This small molecule binds to this protein.
Small molecule (SMILES): CC(=O)N[C@@H]1[C@@H](O)[C@H](O)[C@@H](CO)O[C@H]1O

Sequence of chain 1.B:
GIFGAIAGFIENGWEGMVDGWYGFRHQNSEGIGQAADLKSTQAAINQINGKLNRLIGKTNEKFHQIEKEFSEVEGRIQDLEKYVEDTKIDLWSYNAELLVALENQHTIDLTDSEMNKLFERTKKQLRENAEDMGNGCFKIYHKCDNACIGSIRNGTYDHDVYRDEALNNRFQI

Binding-site contacts:
Ligand atom N2 contacts residue THR156 of chain 1.B at 3.8 Å.
Ligand atom O6 contacts residue ALA147 of chain 1.B at 4.0 Å.
Ligand atom C4 contacts residue ASN154 of chain 1.B at 4.2 Å.
Ligand atom O5 contacts residue GLY150 of chain 1.B at 4.4 Å.
Ligand atom C8 contacts residue ASN154 of chain 1.B at 4.2 Å.
Ligand atom O5 contacts residue ASN154 of chain 1.B at 2.4 Å (h-bond).
Ligand atom N2 contacts residue ASN154 of chain 1.B at 2.9 Å (h-bond).
Ligand atom C5 contacts residue ASN154 of chain 1.B at 3.7 Å.
Ligand atom O6 contacts residue GLY150 of chain 1.B at 4.1 Å.
Ligand atom C3 contacts residue ASN154 of chain 1.B at 3.8 Å.
Ligand atom C7 contacts residue ASN154 of chain 1.B at 3.8 Å.
Ligand atom O7 contacts residue THR156 of chain 1.B at 4.3 Å.
Ligand atom C1 contacts residue THR156 of chain 1.B at 4.0 Å.
Ligand atom C1 contacts residue ASN154 of chain 1.B at 1.4 Å.
Ligand atom O6 contacts residue SER151 of chain 1.B at 4.3 Å.
Ligand atom C2 contacts residue ASN154 of chain 1.B at 2.4 Å.